Binding-site contacts:
Ligand atom O7 contacts residue LEU62 of chain 2.E at 3.3 Å.
Ligand atom C8 contacts residue GLN278 of chain 2.E at 3.7 Å.
Ligand atom O8 contacts residue THR276 of chain 2.E at 4.0 Å.
Ligand atom C11 contacts residue HIS138 of chain 2.D at 3.5 Å.
Ligand atom C9 contacts residue LEU67 of chain 2.E at 4.0 Å (hydrophobic).
Ligand atom C1 contacts residue THR276 of chain 2.E at 3.3 Å.
Ligand atom O1A contacts residue LYS68 of chain 2.E at 3.8 Å.
Ligand atom O10 contacts residue PHE75 of chain 2.A at 3.9 Å.
Ligand atom O1B contacts residue THR276 of chain 2.E at 3.4 Å (h-bond).
Ligand atom N5 contacts residue ASN272 of chain 2.E at 3.2 Å (h-bond).
Ligand atom C11 contacts residue ASN272 of chain 2.E at 3.5 Å.
Ligand atom O9 contacts residue LYS68 of chain 2.E at 2.9 Å (salt-bridge).
Ligand atom O8 contacts residue LYS68 of chain 2.E at 3.3 Å.
Ligand atom C11 contacts residue LEU62 of chain 2.E at 3.5 Å (hydrophobic).
Ligand atom C11 contacts residue THR276 of chain 2.E at 3.4 Å.
Ligand atom C10 contacts residue ASN272 of chain 2.E at 3.9 Å.
Ligand atom O9 contacts residue GLN278 of chain 2.E at 4.0 Å.
Ligand atom C10 contacts residue GLN278 of chain 2.E at 4.0 Å.
Ligand atom O1A contacts residue ASN272 of chain 2.E at 3.6 Å.
Ligand atom C1 contacts residue LYS68 of chain 2.E at 3.8 Å.
Ligand atom O8 contacts residue GLN278 of chain 2.E at 3.5 Å (h-bond).
Ligand atom C9 contacts residue GLN278 of chain 2.E at 3.3 Å.
Ligand atom C11 contacts residue PHE65 of chain 2.E at 3.7 Å (hydrophobic).
Ligand atom O1B contacts residue LYS68 of chain 2.E at 3.1 Å.
Ligand atom C9 contacts residue LYS68 of chain 2.E at 3.8 Å.
Ligand atom C10 contacts residue LEU62 of chain 2.E at 3.1 Å (hydrophobic).
Ligand atom C7 contacts residue LEU62 of chain 2.E at 3.8 Å (hydrophobic).
Ligand atom O9 contacts residue LEU67 of chain 2.E at 3.1 Å.
Ligand atom O1A contacts residue THR276 of chain 2.E at 2.6 Å (h-bond).
Ligand atom C6 contacts residue ASN272 of chain 2.E at 3.7 Å.
Ligand atom N5 contacts residue GLN278 of chain 2.E at 3.7 Å.
Ligand atom C11 contacts residue PHE270 of chain 2.E at 3.9 Å (hydrophobic).
Ligand atom N5 contacts residue LEU62 of chain 2.E at 3.9 Å.
Ligand atom O1B contacts residue SER274 of chain 2.E at 3.3 Å (h-bond).
Ligand atom O8 contacts residue ASN272 of chain 2.E at 3.5 Å (h-bond).
Ligand atom C11 contacts residue GLN278 of chain 2.E at 3.5 Å.
Ligand atom C11 contacts residue PHE75 of chain 2.A at 3.5 Å (hydrophobic).
Ligand atom C7 contacts residue GLN278 of chain 2.E at 3.9 Å.
Ligand atom O10 contacts residue LEU62 of chain 2.E at 2.8 Å.
Ligand atom C6 contacts residue LYS68 of chain 2.E at 4.0 Å.

Sequence of chain 2.D:
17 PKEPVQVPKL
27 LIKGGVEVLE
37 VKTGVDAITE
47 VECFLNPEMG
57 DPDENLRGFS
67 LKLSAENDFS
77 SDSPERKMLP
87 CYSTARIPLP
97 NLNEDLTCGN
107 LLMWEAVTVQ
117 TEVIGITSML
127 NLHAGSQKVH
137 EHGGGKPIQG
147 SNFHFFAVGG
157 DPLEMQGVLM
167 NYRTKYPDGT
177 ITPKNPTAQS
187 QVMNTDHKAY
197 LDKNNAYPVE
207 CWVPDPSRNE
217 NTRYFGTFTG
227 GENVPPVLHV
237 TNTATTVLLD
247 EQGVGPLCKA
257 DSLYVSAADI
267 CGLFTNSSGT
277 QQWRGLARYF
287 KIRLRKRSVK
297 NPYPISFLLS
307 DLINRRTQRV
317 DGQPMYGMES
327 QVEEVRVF

Sequence of chain 2.E:
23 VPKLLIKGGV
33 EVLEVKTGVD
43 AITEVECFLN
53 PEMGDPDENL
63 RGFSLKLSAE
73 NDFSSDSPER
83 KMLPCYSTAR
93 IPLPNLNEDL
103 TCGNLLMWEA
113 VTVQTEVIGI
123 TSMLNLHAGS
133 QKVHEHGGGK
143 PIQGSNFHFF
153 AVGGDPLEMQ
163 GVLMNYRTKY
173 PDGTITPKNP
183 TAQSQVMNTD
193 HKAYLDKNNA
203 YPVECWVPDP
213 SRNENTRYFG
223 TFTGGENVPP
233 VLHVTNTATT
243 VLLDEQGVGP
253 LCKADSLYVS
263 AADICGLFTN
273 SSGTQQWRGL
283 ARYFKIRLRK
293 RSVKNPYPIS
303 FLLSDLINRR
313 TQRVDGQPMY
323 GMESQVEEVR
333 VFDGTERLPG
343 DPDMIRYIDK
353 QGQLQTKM

Sequence of chain 2.A:
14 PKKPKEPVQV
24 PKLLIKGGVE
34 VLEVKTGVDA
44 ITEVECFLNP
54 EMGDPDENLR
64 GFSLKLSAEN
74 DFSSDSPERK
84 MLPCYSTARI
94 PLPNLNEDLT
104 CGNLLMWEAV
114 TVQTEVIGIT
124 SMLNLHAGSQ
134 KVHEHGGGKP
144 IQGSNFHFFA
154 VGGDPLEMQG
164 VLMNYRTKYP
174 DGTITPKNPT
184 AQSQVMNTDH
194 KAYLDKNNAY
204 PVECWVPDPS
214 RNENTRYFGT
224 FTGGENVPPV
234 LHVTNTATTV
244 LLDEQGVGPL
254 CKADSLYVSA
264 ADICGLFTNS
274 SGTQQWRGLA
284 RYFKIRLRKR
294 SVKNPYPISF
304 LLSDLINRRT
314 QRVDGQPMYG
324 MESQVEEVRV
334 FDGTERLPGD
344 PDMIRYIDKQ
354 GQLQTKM

The small molecule below binds the protein below.
Small molecule (SMILES): CC(=O)N[C@H]1[C@H]([C@H](O)[C@H](O)CO)O[C@@](O[C@H](CO)[C@@H](O)[C@@H]2O[C@@H](C(=O)O)C[C@H](O)[C@H]2NC(C)=O)(C(=O)O)C[C@@H]1O